This small molecule binds to this protein.
Small molecule (SMILES): O=c1ncn2nc(Sc3ccc(F)cc3F)ccc2c1-c1c(Cl)cccc1Cl

Sequence of chain 1.A:
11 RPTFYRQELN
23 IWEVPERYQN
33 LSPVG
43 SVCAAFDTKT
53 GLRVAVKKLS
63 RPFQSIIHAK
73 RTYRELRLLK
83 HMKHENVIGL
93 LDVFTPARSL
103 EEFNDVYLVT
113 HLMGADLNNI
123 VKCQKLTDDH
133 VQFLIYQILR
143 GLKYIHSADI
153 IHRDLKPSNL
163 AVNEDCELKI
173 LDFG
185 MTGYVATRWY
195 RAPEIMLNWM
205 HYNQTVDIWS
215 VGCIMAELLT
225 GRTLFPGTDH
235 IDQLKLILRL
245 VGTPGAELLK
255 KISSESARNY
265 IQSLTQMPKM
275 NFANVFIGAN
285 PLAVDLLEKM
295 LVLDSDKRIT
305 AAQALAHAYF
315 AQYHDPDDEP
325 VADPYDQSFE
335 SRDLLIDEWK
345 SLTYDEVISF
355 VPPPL

Binding-site contacts:
Ligand atom F27 contacts residue LYS59 of chain 1.A at 3.4 Å.
Ligand atom C2 contacts residue THR112 of chain 1.A at 3.5 Å.
Ligand atom C2 contacts residue LEU110 of chain 1.A at 3.8 Å (hydrophobic).
Ligand atom O21 contacts residue MET115 of chain 1.A at 2.8 Å (h-bond).
Ligand atom C20 contacts residue GLY116 of chain 1.A at 3.8 Å.
Ligand atom N25 contacts residue LEU173 of chain 1.A at 3.8 Å.
Ligand atom F27 contacts residue VAL44 of chain 1.A at 3.7 Å.
Ligand atom C15 contacts residue ALA117 of chain 1.A at 3.7 Å (hydrophobic).
Ligand atom C20 contacts residue MET115 of chain 1.A at 3.5 Å (hydrophobic).
Ligand atom C23 contacts residue ALA57 of chain 1.A at 3.7 Å (hydrophobic).
Ligand atom O21 contacts residue ALA117 of chain 1.A at 3.9 Å.
Ligand atom F27 contacts residue VAL58 of chain 1.A at 3.6 Å.
Ligand atom CL14 contacts residue LEU173 of chain 1.A at 3.8 Å.
Ligand atom O21 contacts residue LEU114 of chain 1.A at 3.9 Å.
Ligand atom C28 contacts residue LYS59 of chain 1.A at 3.9 Å.
Ligand atom C23 contacts residue HIS113 of chain 1.A at 3.4 Å.
Ligand atom N24 contacts residue ALA57 of chain 1.A at 3.6 Å.
Ligand atom C28 contacts residue ALA57 of chain 1.A at 3.3 Å (hydrophobic).
Ligand atom C5 contacts residue LYS59 of chain 1.A at 3.9 Å.
Ligand atom C28 contacts residue LEU110 of chain 1.A at 3.2 Å (hydrophobic).
Ligand atom C3 contacts residue LEU81 of chain 1.A at 3.9 Å (hydrophobic).
Ligand atom C28 contacts residue THR112 of chain 1.A at 3.5 Å.
Ligand atom C26 contacts residue LYS59 of chain 1.A at 3.5 Å.
Ligand atom F1 contacts residue THR112 of chain 1.A at 3.4 Å.
Ligand atom CL19 contacts residue LEU114 of chain 1.A at 3.1 Å.
Ligand atom N22 contacts residue MET115 of chain 1.A at 3.4 Å (h-bond).
Ligand atom O21 contacts residue GLY116 of chain 1.A at 2.7 Å (h-bond).
Ligand atom C26 contacts residue ALA57 of chain 1.A at 3.8 Å (hydrophobic).
Ligand atom N22 contacts residue LEU114 of chain 1.A at 3.8 Å.
Ligand atom F1 contacts residue VAL111 of chain 1.A at 3.2 Å.
Ligand atom C7 contacts residue LEU173 of chain 1.A at 3.6 Å (hydrophobic).
Ligand atom C16 contacts residue ALA117 of chain 1.A at 3.9 Å (hydrophobic).
Ligand atom C15 contacts residue ASP118 of chain 1.A at 3.6 Å.
Ligand atom C17 contacts residue GLY116 of chain 1.A at 3.8 Å.
Ligand atom F1 contacts residue LEU92 of chain 1.A at 3.3 Å.
Ligand atom F27 contacts residue ALA57 of chain 1.A at 3.4 Å.
Ligand atom C8 contacts residue LEU173 of chain 1.A at 3.8 Å (hydrophobic).
Ligand atom N22 contacts residue HIS113 of chain 1.A at 3.3 Å (h-bond).
Ligand atom F1 contacts residue LEU110 of chain 1.A at 3.4 Å.
Ligand atom N25 contacts residue ALA57 of chain 1.A at 3.7 Å.